Sequence of chain 1.A:
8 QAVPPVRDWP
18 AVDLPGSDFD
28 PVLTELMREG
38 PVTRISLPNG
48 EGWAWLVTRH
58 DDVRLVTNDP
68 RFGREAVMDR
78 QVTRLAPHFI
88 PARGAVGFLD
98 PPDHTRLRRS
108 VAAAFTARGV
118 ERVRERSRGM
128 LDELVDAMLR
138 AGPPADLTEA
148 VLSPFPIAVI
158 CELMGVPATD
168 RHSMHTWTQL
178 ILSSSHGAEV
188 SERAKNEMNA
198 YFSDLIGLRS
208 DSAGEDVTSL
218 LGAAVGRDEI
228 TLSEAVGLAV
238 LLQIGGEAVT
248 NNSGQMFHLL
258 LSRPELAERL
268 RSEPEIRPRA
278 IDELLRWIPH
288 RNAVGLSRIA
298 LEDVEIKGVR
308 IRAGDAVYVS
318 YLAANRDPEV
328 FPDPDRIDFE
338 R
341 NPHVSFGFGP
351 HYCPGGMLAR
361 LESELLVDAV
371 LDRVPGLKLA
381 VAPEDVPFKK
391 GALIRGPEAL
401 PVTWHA

The protein below binds the small molecule below.
Small molecule (SMILES): c1ccc(-c2cnc[nH]2)cc1

Binding-site contacts:
Ligand atom N3 contacts residue HEM1 of chain 1.D at 2.2 Å.
Ligand atom N1 contacts residue ALA245 of chain 1.A at 3.6 Å.
Ligand atom C5 contacts residue HG1 of chain 1.B at 3.9 Å.
Ligand atom C10 contacts residue LEU179 of chain 1.A at 4.2 Å (hydrophobic).
Ligand atom N1 contacts residue HEM1 of chain 1.D at 4.3 Å.
Ligand atom C7 contacts residue HG1 of chain 1.B at 3.5 Å.
Ligand atom N3 contacts residue GLY242 of chain 1.A at 4.4 Å.
Ligand atom C10 contacts residue ILE394 of chain 1.A at 4.0 Å (hydrophobic).
Ligand atom C6 contacts residue HG1 of chain 1.B at 4.0 Å.
Ligand atom C10 contacts residue ILE87 of chain 1.A at 3.6 Å (hydrophobic).
Ligand atom N3 contacts residue HG1 of chain 1.B at 4.3 Å.
Ligand atom C8 contacts residue MLA1 of chain 1.F at 3.2 Å.
Ligand atom C2 contacts residue ALA245 of chain 1.A at 3.6 Å (hydrophobic).
Ligand atom C9 contacts residue MLA1 of chain 1.F at 3.7 Å.
Ligand atom C6 contacts residue ILE394 of chain 1.A at 4.2 Å (hydrophobic).
Ligand atom C7 contacts residue ILE394 of chain 1.A at 3.9 Å (hydrophobic).
Ligand atom C11 contacts residue ILE394 of chain 1.A at 4.2 Å (hydrophobic).
Ligand atom C7 contacts residue MLA1 of chain 1.G at 4.2 Å.
Ligand atom C5 contacts residue HEM1 of chain 1.D at 4.4 Å.
Ligand atom C8 contacts residue HG1 of chain 1.B at 4.4 Å.
Ligand atom C4 contacts residue HG1 of chain 1.B at 3.6 Å.
Ligand atom N1 contacts residue GLY242 of chain 1.A at 3.8 Å.
Ligand atom C7 contacts residue MLA1 of chain 1.F at 4.4 Å.
Ligand atom C2 contacts residue GLY242 of chain 1.A at 3.4 Å.
Ligand atom C8 contacts residue ILE394 of chain 1.A at 3.8 Å (hydrophobic).
Ligand atom C8 contacts residue ARG288 of chain 1.A at 4.0 Å.
Ligand atom C9 contacts residue ILE87 of chain 1.A at 3.6 Å (hydrophobic).
Ligand atom C9 contacts residue ILE394 of chain 1.A at 4.0 Å (hydrophobic).
Ligand atom C9 contacts residue LEU393 of chain 1.A at 4.0 Å (hydrophobic).
Ligand atom C4 contacts residue HEM1 of chain 1.D at 3.3 Å.
Ligand atom C2 contacts residue HEM1 of chain 1.D at 3.1 Å.